This protein binds this small molecule.
Small molecule (SMILES): CC(=O)N[C@@H]1[C@@H](O)[C@H](O)[C@@H](CO)O[C@H]1O

Binding-site contacts:
Ligand atom C2 contacts residue ASN324 of chain 3.C at 2.6 Å.
Ligand atom C7 contacts residue ASN324 of chain 3.C at 3.8 Å.
Ligand atom C5 contacts residue ASN324 of chain 3.C at 3.1 Å.
Ligand atom C6 contacts residue ASN324 of chain 3.C at 4.0 Å.
Ligand atom O5 contacts residue ASN324 of chain 3.C at 1.7 Å (h-bond).
Ligand atom O7 contacts residue ASN324 of chain 3.C at 3.7 Å.
Ligand atom C3 contacts residue ASN324 of chain 3.C at 3.8 Å.
Ligand atom N2 contacts residue ASN324 of chain 3.C at 3.4 Å (h-bond).
Ligand atom O6 contacts residue ASN324 of chain 3.C at 4.0 Å.
Ligand atom C4 contacts residue ASN324 of chain 3.C at 3.9 Å.
Ligand atom C1 contacts residue ASN324 of chain 3.C at 1.4 Å.

Sequence of chain 3.C:
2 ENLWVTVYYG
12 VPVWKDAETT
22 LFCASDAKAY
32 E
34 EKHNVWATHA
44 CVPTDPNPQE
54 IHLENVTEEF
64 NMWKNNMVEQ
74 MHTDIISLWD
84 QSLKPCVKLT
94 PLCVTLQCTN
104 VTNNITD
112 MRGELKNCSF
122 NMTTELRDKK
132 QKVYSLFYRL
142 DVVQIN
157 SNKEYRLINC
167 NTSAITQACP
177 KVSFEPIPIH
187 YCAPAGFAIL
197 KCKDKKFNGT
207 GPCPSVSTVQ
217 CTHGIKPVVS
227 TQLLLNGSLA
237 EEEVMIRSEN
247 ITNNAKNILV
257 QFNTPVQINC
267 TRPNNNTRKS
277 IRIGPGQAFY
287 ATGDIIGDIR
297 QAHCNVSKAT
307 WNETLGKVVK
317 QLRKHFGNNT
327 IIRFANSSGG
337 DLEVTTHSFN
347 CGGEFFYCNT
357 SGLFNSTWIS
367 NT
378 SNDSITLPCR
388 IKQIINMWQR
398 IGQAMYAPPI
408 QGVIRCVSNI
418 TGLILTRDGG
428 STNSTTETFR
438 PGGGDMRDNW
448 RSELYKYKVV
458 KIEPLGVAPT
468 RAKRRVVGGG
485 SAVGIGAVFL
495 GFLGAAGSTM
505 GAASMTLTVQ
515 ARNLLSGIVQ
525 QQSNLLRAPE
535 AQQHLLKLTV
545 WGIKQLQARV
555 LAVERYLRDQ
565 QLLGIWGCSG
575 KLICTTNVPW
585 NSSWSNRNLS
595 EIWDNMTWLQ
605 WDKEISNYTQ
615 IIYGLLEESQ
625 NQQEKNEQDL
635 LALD